Binding-site contacts:
Ligand atom C16 contacts residue MET160 of chain 2.B at 4.0 Å (hydrophobic).
Ligand atom S13 contacts residue PHE60 of chain 2.B at 3.7 Å.
Ligand atom O14 contacts residue ARG84 of chain 2.B at 3.2 Å.
Ligand atom C09 contacts residue SER138 of chain 2.B at 3.4 Å.
Ligand atom C09 contacts residue ARG84 of chain 2.B at 3.3 Å.
Ligand atom S13 contacts residue LYS61 of chain 2.B at 3.5 Å (salt-bridge).
Ligand atom C02 contacts residue CME81 of chain 2.B at 3.5 Å.
Ligand atom N10 contacts residue SER138 of chain 2.B at 2.8 Å (h-bond).
Ligand atom O14 contacts residue SER138 of chain 2.B at 3.5 Å (h-bond).
Ligand atom C17 contacts residue ILE77 of chain 2.B at 3.7 Å (hydrophobic).
Ligand atom C18 contacts residue LEU149 of chain 2.B at 4.0 Å (hydrophobic).
Ligand atom S12 contacts residue ILE137 of chain 2.B at 4.0 Å.
Ligand atom C04 contacts residue CME81 of chain 2.B at 3.7 Å.
Ligand atom C01 contacts residue CME81 of chain 2.B at 3.5 Å.
Ligand atom C07 contacts residue ILE137 of chain 2.B at 3.7 Å (hydrophobic).
Ligand atom C07 contacts residue ARG84 of chain 2.B at 3.9 Å.
Ligand atom C06 contacts residue ILE137 of chain 2.B at 3.9 Å (hydrophobic).
Ligand atom N10 contacts residue ARG84 of chain 2.B at 3.9 Å.
Ligand atom N10 contacts residue ILE137 of chain 2.B at 3.8 Å.
Ligand atom O15 contacts residue LEU149 of chain 2.B at 3.7 Å.
Ligand atom C18 contacts residue MET160 of chain 2.B at 3.9 Å (hydrophobic).
Ligand atom C17 contacts residue LEU149 of chain 2.B at 3.9 Å (hydrophobic).
Ligand atom C08 contacts residue ARG84 of chain 2.B at 3.6 Å.
Ligand atom O15 contacts residue ILE77 of chain 2.B at 3.9 Å.
Ligand atom C09 contacts residue ILE137 of chain 2.B at 3.7 Å (hydrophobic).
Ligand atom C11 contacts residue ILE137 of chain 2.B at 4.0 Å (hydrophobic).
Ligand atom O14 contacts residue ILE137 of chain 2.B at 3.7 Å.
Ligand atom C17 contacts residue MET160 of chain 2.B at 3.7 Å (hydrophobic).
Ligand atom O15 contacts residue MET160 of chain 2.B at 3.6 Å.
Ligand atom C17 contacts residue PHE159 of chain 2.B at 3.6 Å (hydrophobic).
Ligand atom C16 contacts residue CME81 of chain 2.B at 3.6 Å.
Ligand atom C11 contacts residue SER138 of chain 2.B at 3.6 Å.
Ligand atom C05 contacts residue GLY80 of chain 2.B at 3.5 Å.
Ligand atom C08 contacts residue ILE137 of chain 2.B at 3.6 Å (hydrophobic).
Ligand atom C05 contacts residue CME81 of chain 2.B at 3.7 Å.
Ligand atom S12 contacts residue GLY80 of chain 2.B at 3.8 Å.
Ligand atom C16 contacts residue ILE77 of chain 2.B at 3.5 Å (hydrophobic).
Ligand atom C18 contacts residue PHE159 of chain 2.B at 3.7 Å (hydrophobic).
Ligand atom C04 contacts residue ILE77 of chain 2.B at 3.5 Å (hydrophobic).
Ligand atom C18 contacts residue PHE156 of chain 2.B at 3.7 Å (hydrophobic).

Sequence of chain 2.B:
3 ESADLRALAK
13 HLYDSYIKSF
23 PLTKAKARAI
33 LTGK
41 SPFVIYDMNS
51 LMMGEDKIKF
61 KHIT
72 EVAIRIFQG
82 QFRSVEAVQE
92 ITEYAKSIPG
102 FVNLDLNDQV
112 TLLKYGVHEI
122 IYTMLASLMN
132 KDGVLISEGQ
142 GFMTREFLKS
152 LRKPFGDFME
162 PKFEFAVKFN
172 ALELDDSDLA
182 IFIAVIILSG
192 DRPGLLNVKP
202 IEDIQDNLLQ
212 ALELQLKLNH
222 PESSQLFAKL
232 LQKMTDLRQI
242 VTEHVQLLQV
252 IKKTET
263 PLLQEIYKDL

The protein below binds the small molecule below.
Small molecule (SMILES): C#CCOc1ccc(/C=C2\SC(=S)NC2=O)cc1